The protein below binds the small molecule below.
Small molecule (SMILES): [H]/N=C(/NCCC[C@H](N)C(=O)O)NC(CC(=O)O)C(=O)O

Sequence of chain 1.B:
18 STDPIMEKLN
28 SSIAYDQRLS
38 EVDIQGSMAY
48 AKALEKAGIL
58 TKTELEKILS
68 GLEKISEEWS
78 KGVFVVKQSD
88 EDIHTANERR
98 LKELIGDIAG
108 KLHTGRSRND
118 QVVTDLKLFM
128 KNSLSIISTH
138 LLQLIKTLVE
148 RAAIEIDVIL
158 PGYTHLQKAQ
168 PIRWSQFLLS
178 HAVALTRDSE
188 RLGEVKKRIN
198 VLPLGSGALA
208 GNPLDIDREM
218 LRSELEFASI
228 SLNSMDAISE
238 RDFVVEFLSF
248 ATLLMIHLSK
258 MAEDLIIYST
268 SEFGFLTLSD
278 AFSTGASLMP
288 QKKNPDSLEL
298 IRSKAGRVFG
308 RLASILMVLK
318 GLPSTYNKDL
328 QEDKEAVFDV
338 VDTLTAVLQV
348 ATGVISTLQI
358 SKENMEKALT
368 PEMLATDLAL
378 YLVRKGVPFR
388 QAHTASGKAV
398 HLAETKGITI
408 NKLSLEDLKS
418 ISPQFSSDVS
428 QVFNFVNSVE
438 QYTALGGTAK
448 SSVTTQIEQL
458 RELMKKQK

Sequence of chain 1.A:
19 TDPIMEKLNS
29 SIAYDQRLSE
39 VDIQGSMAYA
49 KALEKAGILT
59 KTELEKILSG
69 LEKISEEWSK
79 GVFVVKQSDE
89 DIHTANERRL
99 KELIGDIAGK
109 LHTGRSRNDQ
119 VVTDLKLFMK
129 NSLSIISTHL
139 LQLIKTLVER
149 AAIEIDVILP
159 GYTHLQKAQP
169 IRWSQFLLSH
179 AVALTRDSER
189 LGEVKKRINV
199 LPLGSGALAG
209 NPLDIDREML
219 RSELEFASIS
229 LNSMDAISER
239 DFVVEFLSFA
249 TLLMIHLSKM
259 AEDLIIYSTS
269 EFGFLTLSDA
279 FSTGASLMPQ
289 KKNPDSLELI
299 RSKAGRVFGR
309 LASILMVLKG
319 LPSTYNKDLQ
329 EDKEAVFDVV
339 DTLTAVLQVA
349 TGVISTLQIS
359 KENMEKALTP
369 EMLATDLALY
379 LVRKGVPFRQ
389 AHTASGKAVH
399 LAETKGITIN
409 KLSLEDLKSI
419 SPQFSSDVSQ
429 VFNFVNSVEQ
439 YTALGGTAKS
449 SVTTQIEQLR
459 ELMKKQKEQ

Sequence of chain 1.C:
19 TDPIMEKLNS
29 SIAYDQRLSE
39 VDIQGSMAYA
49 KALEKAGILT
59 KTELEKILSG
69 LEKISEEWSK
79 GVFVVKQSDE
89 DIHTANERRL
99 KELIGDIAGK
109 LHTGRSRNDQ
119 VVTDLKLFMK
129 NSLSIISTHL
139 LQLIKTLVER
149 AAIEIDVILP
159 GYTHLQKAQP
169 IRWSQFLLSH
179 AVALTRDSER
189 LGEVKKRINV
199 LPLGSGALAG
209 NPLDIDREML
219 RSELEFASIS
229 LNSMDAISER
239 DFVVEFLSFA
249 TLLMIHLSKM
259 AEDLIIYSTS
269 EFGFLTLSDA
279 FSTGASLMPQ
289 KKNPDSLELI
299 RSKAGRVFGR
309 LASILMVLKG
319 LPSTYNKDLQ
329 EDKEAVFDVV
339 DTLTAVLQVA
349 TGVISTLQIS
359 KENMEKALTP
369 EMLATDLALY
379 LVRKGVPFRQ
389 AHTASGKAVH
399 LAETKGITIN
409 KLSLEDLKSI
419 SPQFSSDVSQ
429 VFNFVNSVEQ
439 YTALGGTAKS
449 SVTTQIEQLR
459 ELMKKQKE

Binding-site contacts:
Ligand atom CA contacts residue HIS162 of chain 1.A at 3.2 Å.
Ligand atom CB contacts residue THR161 of chain 1.A at 3.5 Å.
Ligand atom OD2 contacts residue ASN116 of chain 1.C at 2.5 Å (h-bond).
Ligand atom O51 contacts residue LYS331 of chain 1.C at 2.6 Å (salt-bridge).
Ligand atom C4 contacts residue GLN328 of chain 1.C at 3.4 Å.
Ligand atom CD contacts residue ASN116 of chain 1.C at 3.1 Å.
Ligand atom N1 contacts residue TYR323 of chain 1.C at 3.7 Å.
Ligand atom C contacts residue ASN116 of chain 1.C at 3.2 Å.
Ligand atom N2 contacts residue TYR323 of chain 1.C at 3.3 Å.
Ligand atom OD2 contacts residue TYR323 of chain 1.C at 3.6 Å.
Ligand atom C2 contacts residue TYR323 of chain 1.C at 3.5 Å (hydrophobic).
Ligand atom CD contacts residue THR161 of chain 1.A at 3.6 Å.
Ligand atom OG2 contacts residue HIS162 of chain 1.A at 2.8 Å (h-bond).
Ligand atom OG2 contacts residue THR281 of chain 1.B at 3.2 Å.
Ligand atom O51 contacts residue GLN328 of chain 1.C at 3.5 Å.
Ligand atom C4 contacts residue TYR323 of chain 1.C at 3.5 Å (hydrophobic).
Ligand atom C3 contacts residue HIS91 of chain 1.C at 4.0 Å.
Ligand atom O52 contacts residue TYR323 of chain 1.C at 2.7 Å (h-bond).
Ligand atom N3 contacts residue ARG115 of chain 1.C at 3.2 Å (salt-bridge).
Ligand atom C5 contacts residue GLN328 of chain 1.C at 3.7 Å.
Ligand atom OD2 contacts residue THR161 of chain 1.A at 3.0 Å.
Ligand atom OD1 contacts residue THR161 of chain 1.A at 3.4 Å (h-bond).
Ligand atom CG contacts residue HIS162 of chain 1.A at 3.5 Å.
Ligand atom O52 contacts residue GLN328 of chain 1.C at 3.8 Å.
Ligand atom C1 contacts residue ARG115 of chain 1.C at 4.0 Å.
Ligand atom N1 contacts residue ASN116 of chain 1.C at 3.2 Å (h-bond).
Ligand atom C1 contacts residue TYR323 of chain 1.C at 3.3 Å (hydrophobic).
Ligand atom O51 contacts residue VAL119 of chain 1.C at 3.8 Å.
Ligand atom C contacts residue TYR323 of chain 1.C at 3.5 Å (hydrophobic).
Ligand atom OG2 contacts residue ASN291 of chain 1.B at 2.9 Å (h-bond).
Ligand atom C3 contacts residue VAL119 of chain 1.C at 3.9 Å (hydrophobic).
Ligand atom N4 contacts residue SER29 of chain 1.C at 3.3 Å (h-bond).
Ligand atom C1 contacts residue ASN116 of chain 1.C at 3.8 Å.
Ligand atom C5 contacts residue TYR323 of chain 1.C at 3.4 Å (hydrophobic).
Ligand atom N2 contacts residue ASN116 of chain 1.C at 2.7 Å (h-bond).
Ligand atom C5 contacts residue LYS331 of chain 1.C at 3.7 Å.
Ligand atom OD1 contacts residue ASN116 of chain 1.C at 3.9 Å.
Ligand atom N4 contacts residue GLN328 of chain 1.C at 2.7 Å (h-bond).
Ligand atom C2 contacts residue ARG115 of chain 1.C at 3.9 Å.
Ligand atom CB contacts residue HIS162 of chain 1.A at 3.2 Å.